Binding-site contacts:
Ligand atom OP1 contacts residue LEU62 of chain 1.A at 3.9 Å.
Ligand atom N1 contacts residue HIS34 of chain 1.A at 3.9 Å.
Ligand atom OP1 contacts residue VAL65 of chain 1.A at 3.6 Å.
Ligand atom P contacts residue GLY66 of chain 1.A at 3.6 Å.
Ligand atom OP1 contacts residue GLY66 of chain 1.A at 2.8 Å (h-bond).
Ligand atom O4' contacts residue ALA38 of chain 1.A at 3.6 Å.
Ligand atom OP1 contacts residue THR67 of chain 1.A at 3.8 Å.
Ligand atom OP1 contacts residue ILE69 of chain 1.A at 2.9 Å (h-bond).
Ligand atom OP2 contacts residue NA1 of chain 1.F at 3.9 Å.
Ligand atom OP2 contacts residue VAL65 of chain 1.A at 3.9 Å.
Ligand atom OP2 contacts residue THR67 of chain 1.A at 3.8 Å.
Ligand atom C5' contacts residue GLY66 of chain 1.A at 3.5 Å.
Ligand atom OP2 contacts residue GLY66 of chain 1.A at 3.9 Å.
Ligand atom N7 contacts residue LYS35 of chain 1.A at 3.8 Å.
Ligand atom P contacts residue LYS68 of chain 1.A at 3.6 Å.
Ligand atom P contacts residue LYS35 of chain 1.A at 3.9 Å.
Ligand atom OP2 contacts residue LYS68 of chain 1.A at 3.0 Å (salt-bridge).
Ligand atom O5' contacts residue LYS35 of chain 1.A at 3.8 Å.
Ligand atom P contacts residue NA1 of chain 1.F at 3.8 Å.
Ligand atom C8 contacts residue LYS35 of chain 1.A at 3.8 Å.
Ligand atom O3' contacts residue ILE69 of chain 1.A at 3.4 Å.
Ligand atom C5' contacts residue TYR39 of chain 1.A at 3.5 Å (hydrophobic).
Ligand atom P contacts residue LYS68 of chain 1.A at 3.8 Å.
Ligand atom OP1 contacts residue LYS68 of chain 1.A at 3.6 Å (salt-bridge).
Ligand atom OP2 contacts residue LYS68 of chain 1.A at 3.1 Å (salt-bridge).
Ligand atom O5' contacts residue GLY66 of chain 1.A at 3.5 Å.
Ligand atom O3' contacts residue GLY64 of chain 1.A at 3.5 Å.
Ligand atom OP3 contacts residue LYS35 of chain 1.A at 3.0 Å (salt-bridge).
Ligand atom P contacts residue ILE69 of chain 1.A at 3.8 Å.
Ligand atom OP1 contacts residue LYS68 of chain 1.A at 3.1 Å (salt-bridge).
Ligand atom P contacts residue GLY64 of chain 1.A at 3.9 Å.
Ligand atom OP1 contacts residue PRO63 of chain 1.A at 3.8 Å.
Ligand atom C5' contacts residue GLY64 of chain 1.A at 3.4 Å.
Ligand atom C3' contacts residue LYS68 of chain 1.A at 3.8 Å.
Ligand atom O3' contacts residue VAL65 of chain 1.A at 3.8 Å.
Ligand atom OP1 contacts residue NA1 of chain 1.F at 2.7 Å (h-bond).
Ligand atom C4' contacts residue GLY64 of chain 1.A at 3.5 Å.
Ligand atom O3' contacts residue LYS68 of chain 1.A at 3.9 Å.
Ligand atom N3 contacts residue ALA38 of chain 1.A at 3.6 Å.
Ligand atom OP1 contacts residue GLY64 of chain 1.A at 2.9 Å (h-bond).

Sequence of chain 1.A:
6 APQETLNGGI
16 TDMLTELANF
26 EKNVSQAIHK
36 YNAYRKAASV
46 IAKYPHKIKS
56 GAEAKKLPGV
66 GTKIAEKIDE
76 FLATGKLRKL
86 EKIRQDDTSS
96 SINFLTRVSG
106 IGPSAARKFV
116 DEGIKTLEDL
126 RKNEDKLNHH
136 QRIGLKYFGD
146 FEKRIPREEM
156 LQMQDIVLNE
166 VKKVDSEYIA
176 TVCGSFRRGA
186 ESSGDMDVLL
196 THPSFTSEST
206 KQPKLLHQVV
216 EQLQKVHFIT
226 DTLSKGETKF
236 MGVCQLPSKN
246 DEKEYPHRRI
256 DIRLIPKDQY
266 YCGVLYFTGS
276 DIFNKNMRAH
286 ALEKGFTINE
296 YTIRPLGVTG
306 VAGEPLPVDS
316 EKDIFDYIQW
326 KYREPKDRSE

The protein below binds the small molecule below.
Small molecule (SMILES): Cc1cn([C@H]2C[C@H](O[P](=O)(O)OC[C@H]3O[C@@H](n4ccc(N)nc4=O)C[C@@H]3O[P](=O)(O)OC[C@H]3O[C@@H](n4cnc5c(=O)nc(N)[nH]c54)C[C@@H]3O[P](=O)(O)OC[C@H]3O[C@@H](n4cnc5c(=O)nc(N)[nH]c54)C[C@@H]3O)[C@@H](CO[P](=O)(O)O[C@H]3C[C@H](n4cnc5c(=O)nc(N)[nH]c54)O[C@@H]3COP(=O)(O)O)O2)c(=O)[nH]c1=O